Binding-site contacts:
Ligand atom N2 contacts residue ASN805 of chain 1.A at 3.1 Å (h-bond).
Ligand atom C1 contacts residue ASN805 of chain 1.A at 1.5 Å.
Ligand atom C7 contacts residue ASN804 of chain 1.A at 4.4 Å.
Ligand atom C7 contacts residue ASN805 of chain 1.A at 3.5 Å.
Ligand atom C5 contacts residue ASN805 of chain 1.A at 3.6 Å.
Ligand atom O7 contacts residue ASN805 of chain 1.A at 3.5 Å (h-bond).
Ligand atom O5 contacts residue ASN805 of chain 1.A at 2.2 Å (h-bond).
Ligand atom C3 contacts residue ASN805 of chain 1.A at 3.9 Å.
Ligand atom C4 contacts residue ASN805 of chain 1.A at 4.2 Å.
Ligand atom C8 contacts residue ASN804 of chain 1.A at 3.2 Å.
Ligand atom C2 contacts residue ASN805 of chain 1.A at 2.5 Å.

The protein below binds the small molecule below.
Small molecule (SMILES): CC(=O)N[C@@H]1[C@@H](O)[C@H](O)[C@@H](CO)O[C@H]1O

Sequence of chain 1.A:
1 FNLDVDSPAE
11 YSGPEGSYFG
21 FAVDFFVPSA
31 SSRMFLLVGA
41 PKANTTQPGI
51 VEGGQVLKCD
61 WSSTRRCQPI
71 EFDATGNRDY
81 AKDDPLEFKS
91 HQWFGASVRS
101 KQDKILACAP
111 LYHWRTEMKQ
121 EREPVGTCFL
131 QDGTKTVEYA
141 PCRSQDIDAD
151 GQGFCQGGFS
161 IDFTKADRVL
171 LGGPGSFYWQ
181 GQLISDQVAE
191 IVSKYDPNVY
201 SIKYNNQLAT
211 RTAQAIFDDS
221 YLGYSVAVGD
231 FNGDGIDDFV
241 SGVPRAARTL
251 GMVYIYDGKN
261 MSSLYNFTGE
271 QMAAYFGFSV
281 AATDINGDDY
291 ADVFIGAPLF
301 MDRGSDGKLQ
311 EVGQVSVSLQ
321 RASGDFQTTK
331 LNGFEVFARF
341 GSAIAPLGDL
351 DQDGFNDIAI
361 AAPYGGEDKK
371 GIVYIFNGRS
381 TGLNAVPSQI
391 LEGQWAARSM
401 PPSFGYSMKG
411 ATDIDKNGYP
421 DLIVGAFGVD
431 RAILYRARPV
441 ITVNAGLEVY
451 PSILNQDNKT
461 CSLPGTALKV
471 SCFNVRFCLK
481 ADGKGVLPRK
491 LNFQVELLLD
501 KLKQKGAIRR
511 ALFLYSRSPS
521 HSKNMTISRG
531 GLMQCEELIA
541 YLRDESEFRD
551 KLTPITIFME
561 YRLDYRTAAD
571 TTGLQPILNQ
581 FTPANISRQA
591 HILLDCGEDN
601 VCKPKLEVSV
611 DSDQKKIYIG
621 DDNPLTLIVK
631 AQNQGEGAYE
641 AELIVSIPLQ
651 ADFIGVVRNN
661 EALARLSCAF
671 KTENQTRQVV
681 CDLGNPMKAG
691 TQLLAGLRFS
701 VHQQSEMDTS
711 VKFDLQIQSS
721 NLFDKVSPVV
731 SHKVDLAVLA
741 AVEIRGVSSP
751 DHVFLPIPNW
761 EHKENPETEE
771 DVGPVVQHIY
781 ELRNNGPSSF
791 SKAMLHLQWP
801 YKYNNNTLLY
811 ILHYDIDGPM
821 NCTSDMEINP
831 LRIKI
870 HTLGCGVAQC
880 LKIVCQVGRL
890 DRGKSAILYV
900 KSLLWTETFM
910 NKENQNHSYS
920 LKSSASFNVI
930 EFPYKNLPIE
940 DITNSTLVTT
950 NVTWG